Sequence of chain 1.I:
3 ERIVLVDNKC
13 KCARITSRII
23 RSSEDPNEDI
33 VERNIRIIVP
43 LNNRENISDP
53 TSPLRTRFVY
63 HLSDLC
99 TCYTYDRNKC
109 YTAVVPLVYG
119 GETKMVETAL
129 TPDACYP

A protein and the small-molecule ligand that binds it are described below.
Small molecule (SMILES): CC(=O)N[C@@H]1[C@@H](O)[C@H](O)[C@@H](CO)O[C@H]1O

Binding-site contacts:
Ligand atom C3 contacts residue ASN48 of chain 1.I at 3.5 Å.
Ligand atom C8 contacts residue ASP51 of chain 1.I at 3.7 Å.
Ligand atom O7 contacts residue ASP51 of chain 1.I at 3.1 Å (salt-bridge).
Ligand atom C3 contacts residue ASP51 of chain 1.I at 4.5 Å.
Ligand atom C7 contacts residue ASN48 of chain 1.I at 4.4 Å.
Ligand atom C2 contacts residue ASN48 of chain 1.I at 2.4 Å.
Ligand atom C7 contacts residue ASP51 of chain 1.I at 3.1 Å.
Ligand atom C2 contacts residue ASP51 of chain 1.I at 3.5 Å.
Ligand atom C5 contacts residue ASN48 of chain 1.I at 3.8 Å.
Ligand atom O3 contacts residue ASN48 of chain 1.I at 3.1 Å.
Ligand atom C1 contacts residue ASN48 of chain 1.I at 1.5 Å.
Ligand atom C4 contacts residue ASN48 of chain 1.I at 4.3 Å.
Ligand atom O3 contacts residue SER50 of chain 1.I at 4.2 Å.
Ligand atom N2 contacts residue ASP51 of chain 1.I at 3.3 Å (salt-bridge).
Ligand atom O5 contacts residue ASN48 of chain 1.I at 2.5 Å (h-bond).
Ligand atom O7 contacts residue SER50 of chain 1.I at 4.5 Å.
Ligand atom N2 contacts residue ASN48 of chain 1.I at 3.4 Å (h-bond).
Ligand atom C1 contacts residue ASP51 of chain 1.I at 4.1 Å.